Binding-site contacts:
Ligand atom CD2 contacts residue THR1121 of chain 6.PA at 4.3 Å.
Ligand atom CG contacts residue GLN1063 of chain 6.PA at 4.3 Å.
Ligand atom CB contacts residue GLN1063 of chain 6.PA at 4.5 Å.
Ligand atom CD2 contacts residue ALA1120 of chain 6.PA at 3.5 Å (hydrophobic).
Ligand atom CD2 contacts residue GLN1063 of chain 6.PA at 3.6 Å.
Ligand atom CE2 contacts residue GLN1063 of chain 6.PA at 3.3 Å.
Ligand atom O contacts residue GLN1063 of chain 6.PA at 2.9 Å (h-bond).
Ligand atom CD2 contacts residue HIS1126 of chain 6.PA at 3.4 Å.
Ligand atom CA contacts residue GLN1063 of chain 6.PA at 4.3 Å.
Ligand atom CD1 contacts residue ALA1120 of chain 6.PA at 4.3 Å (hydrophobic).
Ligand atom O contacts residue THR1121 of chain 6.PA at 4.0 Å.
Ligand atom SD contacts residue ASN1072 of chain 6.PA at 3.7 Å.
Ligand atom CD2 contacts residue LEU1129 of chain 6.PA at 4.2 Å (hydrophobic).
Ligand atom CG contacts residue THR1121 of chain 6.PA at 3.3 Å.
Ligand atom CZ contacts residue GLN1063 of chain 6.PA at 4.1 Å.
Ligand atom CD1 contacts residue ASN1122 of chain 6.PA at 4.3 Å.
Ligand atom CB contacts residue THR1121 of chain 6.PA at 3.3 Å.
Ligand atom CE1 contacts residue ASN1072 of chain 6.PA at 3.3 Å.
Ligand atom C contacts residue VAL1202 of chain 6.PA at 4.2 Å (hydrophobic).
Ligand atom OH contacts residue ASN1072 of chain 6.PA at 3.1 Å (h-bond).
Ligand atom CD1 contacts residue PHE1125 of chain 6.PA at 3.6 Å (hydrophobic).
Ligand atom CD1 contacts residue THR1121 of chain 6.PA at 3.0 Å.
Ligand atom O contacts residue VAL1202 of chain 6.PA at 3.2 Å.
Ligand atom CD2 contacts residue PHE1125 of chain 6.PA at 4.2 Å (hydrophobic).
Ligand atom CD2 contacts residue THR1121 of chain 6.PA at 4.0 Å.
Ligand atom CG contacts residue HIS1126 of chain 6.PA at 4.3 Å.
Ligand atom CD1 contacts residue ASN1072 of chain 6.PA at 4.0 Å.
Ligand atom CE1 contacts residue THR1121 of chain 6.PA at 3.9 Å.
Ligand atom CZ contacts residue ASN1072 of chain 6.PA at 3.5 Å.
Ligand atom C contacts residue GLN1063 of chain 6.PA at 3.9 Å.
Ligand atom CA contacts residue HIS1126 of chain 6.PA at 4.3 Å.
Ligand atom CG contacts residue ALA1120 of chain 6.PA at 4.4 Å (hydrophobic).
Ligand atom CG2 contacts residue GLN1063 of chain 6.PA at 3.3 Å.
Ligand atom C contacts residue HIS1126 of chain 6.PA at 4.0 Å.
Ligand atom CE2 contacts residue ASN1072 of chain 6.PA at 4.4 Å.
Ligand atom OH contacts residue HIS1068 of chain 6.PA at 3.8 Å.
Ligand atom CG contacts residue ASN1072 of chain 6.PA at 4.2 Å.
Ligand atom CD1 contacts residue GLN1063 of chain 6.PA at 3.8 Å.
Ligand atom OH contacts residue GLN1063 of chain 6.PA at 3.7 Å.
Ligand atom O contacts residue HIS1126 of chain 6.PA at 3.3 Å (h-bond).

A small-molecule ligand and the protein it binds are described below.
Small molecule (SMILES): CC[C@H](C)[C@H](N)C(=O)N[C@@H](CC(C)C)C(=O)N1CCC[C@H]1C(=O)N[C@@H](CCSC)C(=O)N[C@@H](Cc1ccc(O)cc1)C(=O)N[C@@H](CCCCN)C(=O)N[C@@H](CC(C)C)C(=O)N[C@@H](CO)C(=O)N1CCC[C@H]1C=O

Sequence of chain 6.PA:
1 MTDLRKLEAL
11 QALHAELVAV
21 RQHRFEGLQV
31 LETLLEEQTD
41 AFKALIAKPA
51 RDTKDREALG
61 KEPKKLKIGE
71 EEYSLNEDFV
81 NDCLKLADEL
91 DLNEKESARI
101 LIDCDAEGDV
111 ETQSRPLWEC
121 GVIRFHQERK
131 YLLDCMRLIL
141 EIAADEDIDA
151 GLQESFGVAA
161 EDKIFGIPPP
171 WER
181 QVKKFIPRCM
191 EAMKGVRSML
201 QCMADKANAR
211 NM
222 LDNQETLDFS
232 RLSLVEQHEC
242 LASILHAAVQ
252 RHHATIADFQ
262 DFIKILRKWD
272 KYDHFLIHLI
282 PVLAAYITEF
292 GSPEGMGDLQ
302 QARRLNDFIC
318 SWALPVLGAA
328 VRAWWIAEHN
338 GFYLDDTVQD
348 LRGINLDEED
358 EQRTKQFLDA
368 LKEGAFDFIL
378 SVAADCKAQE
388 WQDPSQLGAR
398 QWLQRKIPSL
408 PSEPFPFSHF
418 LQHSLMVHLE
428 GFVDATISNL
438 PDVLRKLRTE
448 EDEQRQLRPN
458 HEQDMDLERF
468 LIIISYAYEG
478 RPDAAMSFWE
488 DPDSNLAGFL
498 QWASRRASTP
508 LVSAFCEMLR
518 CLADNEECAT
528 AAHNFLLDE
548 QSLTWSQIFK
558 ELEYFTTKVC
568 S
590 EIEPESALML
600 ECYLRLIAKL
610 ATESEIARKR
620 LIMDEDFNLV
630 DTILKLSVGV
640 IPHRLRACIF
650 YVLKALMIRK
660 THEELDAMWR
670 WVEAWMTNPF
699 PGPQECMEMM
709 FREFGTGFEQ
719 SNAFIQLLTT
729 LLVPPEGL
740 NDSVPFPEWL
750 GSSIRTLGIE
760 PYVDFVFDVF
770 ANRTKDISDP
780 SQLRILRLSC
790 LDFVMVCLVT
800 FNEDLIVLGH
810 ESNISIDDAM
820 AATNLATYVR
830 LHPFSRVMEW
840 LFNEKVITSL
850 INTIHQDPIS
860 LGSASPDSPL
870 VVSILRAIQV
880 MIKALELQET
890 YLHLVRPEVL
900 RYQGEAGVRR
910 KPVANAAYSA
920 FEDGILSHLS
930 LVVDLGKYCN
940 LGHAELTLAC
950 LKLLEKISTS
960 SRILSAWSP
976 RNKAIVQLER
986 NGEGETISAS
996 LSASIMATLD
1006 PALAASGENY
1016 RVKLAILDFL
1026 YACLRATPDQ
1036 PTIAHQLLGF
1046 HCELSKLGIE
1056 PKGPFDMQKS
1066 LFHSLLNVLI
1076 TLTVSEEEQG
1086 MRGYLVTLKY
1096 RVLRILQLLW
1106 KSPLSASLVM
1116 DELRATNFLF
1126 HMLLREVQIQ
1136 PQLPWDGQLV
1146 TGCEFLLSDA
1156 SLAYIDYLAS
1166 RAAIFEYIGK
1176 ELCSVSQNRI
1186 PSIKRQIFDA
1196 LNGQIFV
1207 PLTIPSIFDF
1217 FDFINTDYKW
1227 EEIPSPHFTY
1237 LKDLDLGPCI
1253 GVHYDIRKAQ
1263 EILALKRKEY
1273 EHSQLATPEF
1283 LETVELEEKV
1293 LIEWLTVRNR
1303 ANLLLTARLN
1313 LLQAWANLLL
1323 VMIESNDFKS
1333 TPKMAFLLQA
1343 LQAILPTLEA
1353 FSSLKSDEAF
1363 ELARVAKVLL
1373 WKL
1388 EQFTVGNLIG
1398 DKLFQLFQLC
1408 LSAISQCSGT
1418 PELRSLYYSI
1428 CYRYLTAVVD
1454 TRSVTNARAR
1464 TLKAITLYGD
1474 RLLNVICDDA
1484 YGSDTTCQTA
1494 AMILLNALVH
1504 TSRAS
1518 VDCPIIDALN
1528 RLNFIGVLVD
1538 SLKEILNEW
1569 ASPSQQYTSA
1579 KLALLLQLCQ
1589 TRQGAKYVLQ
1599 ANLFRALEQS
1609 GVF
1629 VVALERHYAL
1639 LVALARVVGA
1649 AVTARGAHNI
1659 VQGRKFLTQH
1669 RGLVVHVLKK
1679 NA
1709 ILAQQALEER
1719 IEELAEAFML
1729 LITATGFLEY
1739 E